Binding-site contacts:
Ligand atom O1 contacts residue ARG199 of chain 2.B at 3.2 Å (salt-bridge).
Ligand atom C5 contacts residue HIS152 of chain 2.B at 2.5 Å.
Ligand atom C3 contacts residue ASP153 of chain 2.B at 3.9 Å.
Ligand atom O1 contacts residue HIS152 of chain 2.B at 4.1 Å.
Ligand atom C4 contacts residue ASP153 of chain 2.B at 4.3 Å.
Ligand atom C1 contacts residue ASP153 of chain 2.B at 4.4 Å.
Ligand atom C2 contacts residue HIS152 of chain 2.B at 4.4 Å.
Ligand atom C2 contacts residue ASP153 of chain 2.B at 4.0 Å.
Ligand atom C4 contacts residue HIS152 of chain 2.B at 3.6 Å.
Ligand atom C6 contacts residue HIS152 of chain 2.B at 2.5 Å.
Ligand atom C7 contacts residue HIS152 of chain 2.B at 3.5 Å.
Ligand atom C2 contacts residue ARG199 of chain 2.B at 3.7 Å.
Ligand atom S contacts residue HIS152 of chain 2.B at 4.4 Å.
Ligand atom C1 contacts residue ARG199 of chain 2.B at 3.9 Å.
Ligand atom O1 contacts residue HIS150 of chain 2.B at 4.4 Å.
Ligand atom O3 contacts residue ARG199 of chain 2.B at 3.7 Å.
Ligand atom C3 contacts residue HIS152 of chain 2.B at 4.4 Å.
Ligand atom S contacts residue ARG199 of chain 2.B at 3.8 Å.
Ligand atom C1 contacts residue HIS152 of chain 2.B at 3.5 Å.

Sequence of chain 2.B:
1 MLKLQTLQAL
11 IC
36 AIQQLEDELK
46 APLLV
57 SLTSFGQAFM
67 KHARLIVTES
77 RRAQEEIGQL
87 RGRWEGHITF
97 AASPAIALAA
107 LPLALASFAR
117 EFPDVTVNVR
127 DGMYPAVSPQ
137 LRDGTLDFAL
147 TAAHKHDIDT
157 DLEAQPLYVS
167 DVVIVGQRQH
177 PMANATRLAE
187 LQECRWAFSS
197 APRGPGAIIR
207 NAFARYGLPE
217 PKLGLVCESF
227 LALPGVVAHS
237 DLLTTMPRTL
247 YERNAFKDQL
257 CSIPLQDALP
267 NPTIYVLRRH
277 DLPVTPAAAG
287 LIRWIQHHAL

This small molecule binds to this protein.
Small molecule (SMILES): Cc1ccc(S(=O)(=O)O)cc1